A protein and the small-molecule ligand that binds it are described below.
Small molecule (SMILES): Oc1cccc(-c2ccccc2)c1O

Binding-site contacts:
Ligand atom CK6 contacts residue GLN282 of chain 3.A at 3.5 Å.
Ligand atom CK8 contacts residue PHE275 of chain 3.A at 3.6 Å (hydrophobic).
Ligand atom CK2 contacts residue PHE329 of chain 3.A at 4.1 Å (hydrophobic).
Ligand atom CK1 contacts residue PHE329 of chain 3.A at 3.9 Å (hydrophobic).
Ligand atom CK4 contacts residue ASN330 of chain 3.A at 3.9 Å.
Ligand atom CK5 contacts residue ASN330 of chain 3.A at 3.4 Å.
Ligand atom CKA contacts residue ALA259 of chain 3.A at 3.8 Å (hydrophobic).
Ligand atom CK3 contacts residue GLY178 of chain 3.A at 4.1 Å.
Ligand atom CK9 contacts residue LEU200 of chain 3.A at 3.9 Å (hydrophobic).
Ligand atom CK9 contacts residue PHE329 of chain 3.A at 4.2 Å (hydrophobic).
Ligand atom OK2 contacts residue GLY178 of chain 3.A at 2.9 Å (h-bond).
Ligand atom CK5 contacts residue GLU284 of chain 3.A at 3.6 Å.
Ligand atom CK4 contacts residue VAL272 of chain 3.A at 4.2 Å (hydrophobic).
Ligand atom CK5 contacts residue GLN282 of chain 3.A at 3.4 Å.
Ligand atom CK8 contacts residue PHE329 of chain 3.A at 3.6 Å (hydrophobic).
Ligand atom CK9 contacts residue ALA259 of chain 3.A at 4.0 Å (hydrophobic).
Ligand atom OK2 contacts residue HIS183 of chain 3.A at 3.5 Å.
Ligand atom CK3 contacts residue VAL272 of chain 3.A at 4.0 Å (hydrophobic).
Ligand atom OK2 contacts residue FE21 of chain 3.B at 4.0 Å.
Ligand atom CKC contacts residue ILE262 of chain 3.A at 4.0 Å (hydrophobic).
Ligand atom CK4 contacts residue LEU270 of chain 3.A at 3.5 Å (hydrophobic).
Ligand atom CK1 contacts residue VAL272 of chain 3.A at 3.9 Å (hydrophobic).
Ligand atom CKA contacts residue ILE184 of chain 3.A at 3.6 Å (hydrophobic).
Ligand atom CK5 contacts residue VAL272 of chain 3.A at 4.2 Å (hydrophobic).
Ligand atom OK1 contacts residue TYR286 of chain 3.A at 3.8 Å.
Ligand atom CK9 contacts residue ILE184 of chain 3.A at 4.1 Å (hydrophobic).
Ligand atom OK1 contacts residue GLU284 of chain 3.A at 2.6 Å (salt-bridge).
Ligand atom CK3 contacts residue FE21 of chain 3.B at 4.1 Å.
Ligand atom OK2 contacts residue LEU270 of chain 3.A at 3.9 Å.
Ligand atom CK3 contacts residue LEU270 of chain 3.A at 4.0 Å (hydrophobic).
Ligand atom CK1 contacts residue PHE275 of chain 3.A at 3.5 Å (hydrophobic).
Ligand atom CK6 contacts residue VAL272 of chain 3.A at 4.1 Å (hydrophobic).
Ligand atom OK1 contacts residue GLY178 of chain 3.A at 3.7 Å.
Ligand atom CK4 contacts residue GLU284 of chain 3.A at 3.6 Å.
Ligand atom CK6 contacts residue PHE275 of chain 3.A at 3.6 Å (hydrophobic).
Ligand atom CKB contacts residue ILE262 of chain 3.A at 3.6 Å (hydrophobic).
Ligand atom CK2 contacts residue VAL272 of chain 3.A at 3.8 Å (hydrophobic).
Ligand atom CKB contacts residue ALA259 of chain 3.A at 4.1 Å (hydrophobic).
Ligand atom OK1 contacts residue LEU270 of chain 3.A at 3.0 Å.
Ligand atom CK6 contacts residue ASN330 of chain 3.A at 3.7 Å.

Sequence of chain 3.A:
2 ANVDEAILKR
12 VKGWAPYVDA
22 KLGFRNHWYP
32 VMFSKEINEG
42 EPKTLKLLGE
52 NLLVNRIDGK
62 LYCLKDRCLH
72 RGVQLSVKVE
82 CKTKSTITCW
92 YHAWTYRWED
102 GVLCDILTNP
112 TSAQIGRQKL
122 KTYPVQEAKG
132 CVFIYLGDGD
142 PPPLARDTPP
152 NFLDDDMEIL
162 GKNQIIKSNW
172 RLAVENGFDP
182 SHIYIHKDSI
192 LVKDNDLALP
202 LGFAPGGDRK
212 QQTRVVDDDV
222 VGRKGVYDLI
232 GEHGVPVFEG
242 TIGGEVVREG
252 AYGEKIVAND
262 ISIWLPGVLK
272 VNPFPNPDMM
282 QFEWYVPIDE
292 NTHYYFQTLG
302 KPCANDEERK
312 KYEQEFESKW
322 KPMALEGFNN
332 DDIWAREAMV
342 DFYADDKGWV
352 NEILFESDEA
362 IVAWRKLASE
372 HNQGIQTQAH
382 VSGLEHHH